Sequence of chain 3.A:
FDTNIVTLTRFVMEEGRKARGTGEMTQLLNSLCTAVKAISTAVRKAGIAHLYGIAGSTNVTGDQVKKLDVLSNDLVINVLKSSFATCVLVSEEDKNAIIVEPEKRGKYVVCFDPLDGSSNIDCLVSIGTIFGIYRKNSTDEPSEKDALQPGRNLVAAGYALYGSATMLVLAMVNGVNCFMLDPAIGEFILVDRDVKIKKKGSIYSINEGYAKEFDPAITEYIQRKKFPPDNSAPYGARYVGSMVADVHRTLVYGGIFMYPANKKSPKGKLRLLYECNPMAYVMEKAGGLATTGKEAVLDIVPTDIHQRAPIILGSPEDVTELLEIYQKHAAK

A protein and the small-molecule ligand that binds it are described below.
Small molecule (SMILES): O=P(O)(O)OC[C@H]1O[C@](O)(CO)[C@@H](O)[C@@H]1O

Binding-site contacts:
Ligand atom C6 contacts residue GLY246 of chain 4.A at 3.5 Å.
Ligand atom O1P contacts residue TYR264 of chain 4.A at 2.5 Å (h-bond).
Ligand atom C1 contacts residue PO41 of chain 4.G at 3.2 Å.
Ligand atom O6 contacts residue TYR264 of chain 4.A at 3.4 Å.
Ligand atom O3P contacts residue ASN212 of chain 4.A at 2.9 Å (h-bond).
Ligand atom C4 contacts residue MET248 of chain 4.A at 3.5 Å (hydrophobic).
Ligand atom C1 contacts residue LYS274 of chain 4.A at 3.9 Å.
Ligand atom O3 contacts residue ASP121 of chain 4.A at 2.6 Å (salt-bridge).
Ligand atom O1 contacts residue ARG276 of chain 4.A at 3.5 Å (salt-bridge).
Ligand atom O1P contacts residue TYR215 of chain 4.A at 2.6 Å (h-bond).
Ligand atom O2 contacts residue SER123 of chain 4.A at 3.6 Å.
Ligand atom O3P contacts residue TYR264 of chain 4.A at 3.7 Å.
Ligand atom P contacts residue ARG243 of chain 3.A at 3.8 Å.
Ligand atom C1 contacts residue ARG276 of chain 4.A at 3.6 Å.
Ligand atom P contacts residue TYR215 of chain 4.A at 3.9 Å.
Ligand atom C6 contacts residue TYR244 of chain 4.A at 3.5 Å (hydrophobic).
Ligand atom C3 contacts residue ASP121 of chain 4.A at 3.5 Å.
Ligand atom C6 contacts residue TYR264 of chain 4.A at 3.9 Å (hydrophobic).
Ligand atom C1 contacts residue GLU280 of chain 4.A at 3.5 Å.
Ligand atom O2 contacts residue GLY122 of chain 4.A at 3.5 Å.
Ligand atom O3 contacts residue GLY122 of chain 4.A at 3.4 Å (h-bond).
Ligand atom O3 contacts residue MET248 of chain 4.A at 2.9 Å (h-bond).
Ligand atom O2 contacts residue PO41 of chain 4.G at 2.7 Å (h-bond).
Ligand atom O1 contacts residue LYS274 of chain 4.A at 3.3 Å.
Ligand atom P contacts residue LYS274 of chain 4.A at 3.8 Å.
Ligand atom O4 contacts residue MET248 of chain 4.A at 3.1 Å (h-bond).
Ligand atom O5 contacts residue LYS274 of chain 4.A at 3.0 Å (salt-bridge).
Ligand atom C3 contacts residue MET248 of chain 4.A at 3.6 Å (hydrophobic).
Ligand atom C2 contacts residue PO41 of chain 4.G at 3.6 Å.
Ligand atom P contacts residue ASN212 of chain 4.A at 3.8 Å.
Ligand atom O3 contacts residue SER247 of chain 4.A at 3.7 Å.
Ligand atom O1 contacts residue PO41 of chain 4.G at 2.5 Å (h-bond).
Ligand atom O3P contacts residue ARG243 of chain 3.A at 3.5 Å (salt-bridge).
Ligand atom O6 contacts residue LYS274 of chain 4.A at 3.1 Å (salt-bridge).
Ligand atom P contacts residue TYR264 of chain 4.A at 3.6 Å.
Ligand atom C5 contacts residue LYS274 of chain 4.A at 3.9 Å.
Ligand atom O3P contacts residue TYR244 of chain 4.A at 2.8 Å (h-bond).
Ligand atom O1P contacts residue LYS274 of chain 4.A at 3.6 Å (salt-bridge).
Ligand atom O2P contacts residue ARG243 of chain 3.A at 2.8 Å (salt-bridge).
Ligand atom C4 contacts residue GLY246 of chain 4.A at 3.3 Å.

Sequence of chain 4.A:
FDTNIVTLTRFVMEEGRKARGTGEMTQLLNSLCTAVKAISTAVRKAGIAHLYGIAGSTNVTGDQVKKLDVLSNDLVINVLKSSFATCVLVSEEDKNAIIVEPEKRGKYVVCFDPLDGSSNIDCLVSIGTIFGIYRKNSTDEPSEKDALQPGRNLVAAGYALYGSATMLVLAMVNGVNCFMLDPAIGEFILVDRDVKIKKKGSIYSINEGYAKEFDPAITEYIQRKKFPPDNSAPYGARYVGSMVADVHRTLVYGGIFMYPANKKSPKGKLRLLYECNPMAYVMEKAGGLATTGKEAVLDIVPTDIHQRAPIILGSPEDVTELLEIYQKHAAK